A protein and the small-molecule ligand that binds it are described below.
Small molecule (SMILES): CC(=O)N[C@@H]1[C@@H](O)[C@H](O)[C@@H](CO)O[C@H]1O

Sequence of chain 1.A:
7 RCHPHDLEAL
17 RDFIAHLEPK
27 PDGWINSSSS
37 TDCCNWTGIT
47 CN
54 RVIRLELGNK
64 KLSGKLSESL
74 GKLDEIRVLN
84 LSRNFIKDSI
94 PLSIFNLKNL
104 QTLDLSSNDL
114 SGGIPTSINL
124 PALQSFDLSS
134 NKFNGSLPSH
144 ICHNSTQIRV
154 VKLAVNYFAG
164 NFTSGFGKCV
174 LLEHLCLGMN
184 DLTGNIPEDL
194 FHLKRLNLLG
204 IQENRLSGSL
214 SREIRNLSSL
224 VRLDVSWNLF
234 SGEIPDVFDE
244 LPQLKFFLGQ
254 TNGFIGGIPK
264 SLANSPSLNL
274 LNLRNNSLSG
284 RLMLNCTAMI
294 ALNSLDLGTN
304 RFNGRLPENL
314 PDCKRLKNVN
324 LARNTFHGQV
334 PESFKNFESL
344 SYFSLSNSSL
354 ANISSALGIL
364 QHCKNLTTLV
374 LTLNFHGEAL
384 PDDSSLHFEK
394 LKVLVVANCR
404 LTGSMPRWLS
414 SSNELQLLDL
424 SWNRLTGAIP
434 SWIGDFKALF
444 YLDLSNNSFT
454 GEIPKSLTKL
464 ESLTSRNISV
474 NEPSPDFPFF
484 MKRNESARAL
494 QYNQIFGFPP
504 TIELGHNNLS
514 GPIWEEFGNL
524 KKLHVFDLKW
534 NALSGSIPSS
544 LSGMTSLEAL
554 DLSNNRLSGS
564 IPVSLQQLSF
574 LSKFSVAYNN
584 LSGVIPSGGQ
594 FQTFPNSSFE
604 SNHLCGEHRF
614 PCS

Binding-site contacts:
Ligand atom O5 contacts residue SER85 of chain 1.A at 3.5 Å (h-bond).
Ligand atom C1 contacts residue ASP107 of chain 1.A at 3.5 Å.
Ligand atom C8 contacts residue THR105 of chain 1.A at 4.2 Å.
Ligand atom N2 contacts residue ASP107 of chain 1.A at 2.7 Å (salt-bridge).
Ligand atom O6 contacts residue GLY61 of chain 1.A at 4.1 Å.
Ligand atom C1 contacts residue ASN83 of chain 1.A at 1.4 Å.
Ligand atom C3 contacts residue ASP107 of chain 1.A at 4.1 Å.
Ligand atom O7 contacts residue ASN83 of chain 1.A at 3.9 Å.
Ligand atom N2 contacts residue ASN83 of chain 1.A at 2.9 Å (h-bond).
Ligand atom C5 contacts residue SER85 of chain 1.A at 3.4 Å.
Ligand atom C7 contacts residue ASN83 of chain 1.A at 3.6 Å.
Ligand atom C2 contacts residue ASP107 of chain 1.A at 3.6 Å.
Ligand atom C6 contacts residue SER85 of chain 1.A at 4.0 Å.
Ligand atom O5 contacts residue ASN83 of chain 1.A at 2.4 Å (h-bond).
Ligand atom C8 contacts residue ASP107 of chain 1.A at 3.6 Å.
Ligand atom C2 contacts residue ASN83 of chain 1.A at 2.4 Å.
Ligand atom C4 contacts residue ASN83 of chain 1.A at 4.2 Å.
Ligand atom C1 contacts residue SER85 of chain 1.A at 3.4 Å.
Ligand atom C6 contacts residue GLY61 of chain 1.A at 4.3 Å.
Ligand atom C3 contacts residue ASN83 of chain 1.A at 3.8 Å.
Ligand atom C2 contacts residue SER85 of chain 1.A at 4.5 Å.
Ligand atom C5 contacts residue ASN83 of chain 1.A at 3.7 Å.
Ligand atom C7 contacts residue ASP107 of chain 1.A at 3.6 Å.